A small-molecule ligand and the protein it binds are described below.
Small molecule (SMILES): C[S@](=O)c1ccc(-c2nc(-c3ccc(F)cc3)c(-c3ccncc3)[nH]2)cc1

Sequence of chain 1.A:
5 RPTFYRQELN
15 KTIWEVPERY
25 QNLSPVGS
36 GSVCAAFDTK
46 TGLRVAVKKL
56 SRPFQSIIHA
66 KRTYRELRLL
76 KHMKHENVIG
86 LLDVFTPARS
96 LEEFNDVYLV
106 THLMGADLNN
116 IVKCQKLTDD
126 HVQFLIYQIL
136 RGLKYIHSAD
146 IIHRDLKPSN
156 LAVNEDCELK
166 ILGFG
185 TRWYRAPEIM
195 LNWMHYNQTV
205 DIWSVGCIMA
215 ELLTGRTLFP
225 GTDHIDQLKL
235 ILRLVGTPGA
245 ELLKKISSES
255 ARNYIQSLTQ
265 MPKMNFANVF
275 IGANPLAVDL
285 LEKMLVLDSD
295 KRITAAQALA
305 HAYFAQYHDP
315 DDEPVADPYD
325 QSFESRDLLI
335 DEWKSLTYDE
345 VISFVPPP

Binding-site contacts:
Ligand atom CD4 contacts residue THR106 of chain 1.A at 3.5 Å.
Ligand atom CA2 contacts residue SER154 of chain 1.A at 3.8 Å.
Ligand atom CC4 contacts residue VAL38 of chain 1.A at 4.0 Å (hydrophobic).
Ligand atom C1 contacts residue LYS152 of chain 1.A at 3.8 Å.
Ligand atom CB5 contacts residue LEU167 of chain 1.A at 3.9 Å (hydrophobic).
Ligand atom CB5 contacts residue THR106 of chain 1.A at 3.8 Å.
Ligand atom CD4 contacts residue LYS53 of chain 1.A at 3.7 Å.
Ligand atom CD5 contacts residue VAL38 of chain 1.A at 4.0 Å (hydrophobic).
Ligand atom CB4 contacts residue LEU167 of chain 1.A at 4.0 Å (hydrophobic).
Ligand atom CD3 contacts residue LEU104 of chain 1.A at 4.0 Å (hydrophobic).
Ligand atom CB6 contacts residue HIS107 of chain 1.A at 3.4 Å.
Ligand atom CD5 contacts residue LYS53 of chain 1.A at 3.8 Å.
Ligand atom FD3 contacts residue LEU86 of chain 1.A at 4.0 Å.
Ligand atom NB1 contacts residue MET109 of chain 1.A at 2.9 Å (h-bond).
Ligand atom CD5 contacts residue ALA51 of chain 1.A at 3.8 Å (hydrophobic).
Ligand atom CB2 contacts residue LEU108 of chain 1.A at 3.9 Å (hydrophobic).
Ligand atom CA1 contacts residue LEU167 of chain 1.A at 3.9 Å (hydrophobic).
Ligand atom C1 contacts residue SER154 of chain 1.A at 3.8 Å.
Ligand atom NC1 contacts residue LEU167 of chain 1.A at 3.9 Å.
Ligand atom CB5 contacts residue ALA51 of chain 1.A at 3.8 Å (hydrophobic).
Ligand atom FD3 contacts residue THR106 of chain 1.A at 3.8 Å.
Ligand atom C1 contacts residue ASN155 of chain 1.A at 3.1 Å.
Ligand atom NB1 contacts residue LEU108 of chain 1.A at 3.8 Å.
Ligand atom CB6 contacts residue ALA51 of chain 1.A at 3.7 Å (hydrophobic).
Ligand atom CD5 contacts residue THR106 of chain 1.A at 4.0 Å.
Ligand atom CD3 contacts residue LYS53 of chain 1.A at 4.0 Å.
Ligand atom FD3 contacts residue LEU104 of chain 1.A at 3.2 Å.
Ligand atom CD4 contacts residue LEU104 of chain 1.A at 3.9 Å (hydrophobic).
Ligand atom CB2 contacts residue ALA51 of chain 1.A at 3.9 Å (hydrophobic).
Ligand atom CC5 contacts residue LEU167 of chain 1.A at 3.9 Å (hydrophobic).
Ligand atom CD3 contacts residue THR106 of chain 1.A at 3.7 Å.
Ligand atom NB1 contacts residue ALA51 of chain 1.A at 3.7 Å.
Ligand atom CD4 contacts residue ALA51 of chain 1.A at 3.5 Å (hydrophobic).
Ligand atom FD3 contacts residue VAL105 of chain 1.A at 3.5 Å.
Ligand atom NC3 contacts residue VAL38 of chain 1.A at 4.0 Å.
Ligand atom NB1 contacts residue HIS107 of chain 1.A at 3.9 Å.
Ligand atom CB2 contacts residue MET109 of chain 1.A at 3.8 Å (hydrophobic).
Ligand atom CB6 contacts residue THR106 of chain 1.A at 3.8 Å.
Ligand atom CB4 contacts residue ALA51 of chain 1.A at 4.1 Å (hydrophobic).
Ligand atom CB6 contacts residue MET109 of chain 1.A at 3.7 Å (hydrophobic).